Binding-site contacts:
Ligand atom C5B contacts residue LEU106 of chain 1.A at 3.5 Å (hydrophobic).
Ligand atom C4B contacts residue LEU106 of chain 1.A at 3.7 Å (hydrophobic).
Ligand atom C2B contacts residue MET221 of chain 1.A at 3.5 Å (hydrophobic).
Ligand atom N2 contacts residue ALA24 of chain 1.C at 3.4 Å.
Ligand atom C3 contacts residue PRO174 of chain 1.A at 3.8 Å (hydrophobic).
Ligand atom C4 contacts residue PHE186 of chain 1.A at 3.6 Å (hydrophobic).
Ligand atom C4 contacts residue TYR152 of chain 1.A at 3.9 Å (hydrophobic).
Ligand atom N2 contacts residue PHE186 of chain 1.A at 3.7 Å.
Ligand atom C2C contacts residue VAL188 of chain 1.A at 3.2 Å (hydrophobic).
Ligand atom CM1 contacts residue SER107 of chain 1.A at 3.9 Å.
Ligand atom C4A contacts residue ASN219 of chain 1.A at 3.5 Å.
Ligand atom C7C contacts residue TYR197 of chain 1.A at 3.8 Å (hydrophobic).
Ligand atom C3C contacts residue TYR128 of chain 1.A at 3.9 Å (hydrophobic).
Ligand atom C4C contacts residue TYR152 of chain 1.A at 3.8 Å (hydrophobic).
Ligand atom O1 contacts residue PHE186 of chain 1.A at 3.5 Å.
Ligand atom C6B contacts residue TYR197 of chain 1.A at 3.6 Å (hydrophobic).
Ligand atom C6C contacts residue VAL191 of chain 1.A at 3.2 Å (hydrophobic).
Ligand atom O1 contacts residue TYR152 of chain 1.A at 3.9 Å.
Ligand atom C1B contacts residue MET221 of chain 1.A at 3.8 Å (hydrophobic).
Ligand atom O1 contacts residue ALA24 of chain 1.C at 3.6 Å.
Ligand atom C31 contacts residue PRO174 of chain 1.A at 3.4 Å (hydrophobic).
Ligand atom C4 contacts residue MET224 of chain 1.A at 3.8 Å (hydrophobic).
Ligand atom C7C contacts residue TYR128 of chain 1.A at 3.6 Å (hydrophobic).
Ligand atom C3 contacts residue PHE186 of chain 1.A at 3.8 Å (hydrophobic).
Ligand atom C5C contacts residue ILE104 of chain 1.A at 3.8 Å (hydrophobic).
Ligand atom C5 contacts residue TYR152 of chain 1.A at 3.8 Å (hydrophobic).
Ligand atom C5 contacts residue PHE186 of chain 1.A at 3.5 Å (hydrophobic).
Ligand atom C31 contacts residue VAL176 of chain 1.A at 3.3 Å (hydrophobic).
Ligand atom C31 contacts residue SER175 of chain 1.A at 3.6 Å.
Ligand atom C5C contacts residue TYR128 of chain 1.A at 3.5 Å (hydrophobic).
Ligand atom C5B contacts residue TYR197 of chain 1.A at 3.7 Å (hydrophobic).
Ligand atom N3A contacts residue ASN219 of chain 1.A at 3.0 Å (h-bond).
Ligand atom O1 contacts residue VAL188 of chain 1.A at 3.8 Å.
Ligand atom O1B contacts residue TYR128 of chain 1.A at 3.9 Å.
Ligand atom O1B contacts residue MET221 of chain 1.A at 3.4 Å.
Ligand atom C3B contacts residue MET221 of chain 1.A at 3.8 Å (hydrophobic).
Ligand atom C6C contacts residue MET221 of chain 1.A at 3.7 Å (hydrophobic).
Ligand atom C3C contacts residue VAL188 of chain 1.A at 3.3 Å (hydrophobic).
Ligand atom C31 contacts residue ALA150 of chain 1.A at 3.5 Å (hydrophobic).
Ligand atom C6B contacts residue LEU106 of chain 1.A at 3.9 Å (hydrophobic).

This small molecule binds to this protein.
Small molecule (SMILES): Cc1cc(CCCCCCCOc2ccc(C3=N[C@@H](C)CO3)cc2)on1

Sequence of chain 1.A:
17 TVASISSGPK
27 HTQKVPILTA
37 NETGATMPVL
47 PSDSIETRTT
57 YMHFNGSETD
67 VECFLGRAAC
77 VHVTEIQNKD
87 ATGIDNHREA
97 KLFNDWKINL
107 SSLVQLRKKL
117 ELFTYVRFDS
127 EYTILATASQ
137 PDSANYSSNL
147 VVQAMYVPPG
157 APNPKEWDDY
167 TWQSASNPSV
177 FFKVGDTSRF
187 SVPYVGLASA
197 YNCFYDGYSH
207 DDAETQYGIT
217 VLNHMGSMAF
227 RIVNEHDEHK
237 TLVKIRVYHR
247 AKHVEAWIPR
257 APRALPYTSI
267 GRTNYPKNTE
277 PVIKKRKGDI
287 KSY

Sequence of chain 1.C:
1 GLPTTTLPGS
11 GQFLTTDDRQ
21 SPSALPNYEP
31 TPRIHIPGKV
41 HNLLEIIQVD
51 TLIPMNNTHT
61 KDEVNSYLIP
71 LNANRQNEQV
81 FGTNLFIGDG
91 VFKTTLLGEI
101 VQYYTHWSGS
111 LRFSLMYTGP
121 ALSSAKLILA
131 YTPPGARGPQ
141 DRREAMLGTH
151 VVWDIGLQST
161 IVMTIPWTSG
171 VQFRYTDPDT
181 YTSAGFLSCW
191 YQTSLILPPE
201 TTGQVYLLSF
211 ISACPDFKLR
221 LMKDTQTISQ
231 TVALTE